Binding-site contacts:
Ligand atom O6 contacts residue ASN167 of chain 3.C at 4.4 Å.
Ligand atom O7 contacts residue ASN167 of chain 3.C at 4.1 Å.
Ligand atom C8 contacts residue THR240 of chain 3.C at 3.3 Å.
Ligand atom O5 contacts residue THR169 of chain 3.C at 4.0 Å.
Ligand atom C7 contacts residue THR240 of chain 3.C at 3.9 Å.
Ligand atom C8 contacts residue GLU205 of chain 3.C at 4.0 Å.
Ligand atom C3 contacts residue ASN167 of chain 3.C at 3.8 Å.
Ligand atom C5 contacts residue ASN167 of chain 3.C at 3.7 Å.
Ligand atom C8 contacts residue PRO219 of chain 2.C at 4.2 Å (hydrophobic).
Ligand atom C7 contacts residue ASN167 of chain 3.C at 3.8 Å.
Ligand atom N2 contacts residue ASN167 of chain 3.C at 3.0 Å (h-bond).
Ligand atom O6 contacts residue THR169 of chain 3.C at 4.1 Å.
Ligand atom C1 contacts residue THR169 of chain 3.C at 4.4 Å.
Ligand atom C4 contacts residue ASN167 of chain 3.C at 4.2 Å.
Ligand atom C1 contacts residue ASN167 of chain 3.C at 1.4 Å.
Ligand atom C2 contacts residue ASN167 of chain 3.C at 2.5 Å.
Ligand atom N2 contacts residue THR240 of chain 3.C at 3.7 Å.
Ligand atom O5 contacts residue ASN167 of chain 3.C at 2.3 Å (h-bond).

Sequence of chain 3.C:
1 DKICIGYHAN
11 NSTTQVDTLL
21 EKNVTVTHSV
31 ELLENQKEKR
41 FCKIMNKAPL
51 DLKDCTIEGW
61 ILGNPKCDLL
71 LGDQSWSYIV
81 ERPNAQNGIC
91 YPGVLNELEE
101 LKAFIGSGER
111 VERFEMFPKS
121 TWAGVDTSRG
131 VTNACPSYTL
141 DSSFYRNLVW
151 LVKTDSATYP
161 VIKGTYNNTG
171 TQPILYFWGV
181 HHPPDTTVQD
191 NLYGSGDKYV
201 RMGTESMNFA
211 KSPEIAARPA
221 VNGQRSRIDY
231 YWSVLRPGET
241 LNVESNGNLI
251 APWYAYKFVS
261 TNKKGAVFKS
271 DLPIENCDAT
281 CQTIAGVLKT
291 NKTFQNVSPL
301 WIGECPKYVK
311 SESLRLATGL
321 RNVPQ

A protein and the small-molecule ligand that binds it are described below.
Small molecule (SMILES): CC(=O)N[C@H]1[C@H](O[C@H]2[C@H](O)[C@@H](NC(C)=O)CO[C@@H]2CO)O[C@H](CO)[C@@H](O)[C@@H]1O

Sequence of chain 2.C:
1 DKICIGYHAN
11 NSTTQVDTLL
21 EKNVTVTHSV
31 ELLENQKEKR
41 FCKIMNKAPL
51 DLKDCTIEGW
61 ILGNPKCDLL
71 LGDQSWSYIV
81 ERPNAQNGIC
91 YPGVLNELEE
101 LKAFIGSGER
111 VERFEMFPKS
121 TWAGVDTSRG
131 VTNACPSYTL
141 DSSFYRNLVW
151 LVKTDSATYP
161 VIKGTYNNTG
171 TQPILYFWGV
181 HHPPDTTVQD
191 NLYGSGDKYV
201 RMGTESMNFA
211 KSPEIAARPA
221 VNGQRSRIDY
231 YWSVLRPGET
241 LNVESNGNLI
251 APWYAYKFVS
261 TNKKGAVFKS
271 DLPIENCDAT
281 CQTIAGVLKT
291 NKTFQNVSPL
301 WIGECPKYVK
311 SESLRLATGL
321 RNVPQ